This small molecule binds to this protein.
Small molecule (SMILES): CC(=O)N[C@@H]1[C@@H](O)[C@H](O)[C@@H](CO)O[C@H]1O

Sequence of chain 3.A:
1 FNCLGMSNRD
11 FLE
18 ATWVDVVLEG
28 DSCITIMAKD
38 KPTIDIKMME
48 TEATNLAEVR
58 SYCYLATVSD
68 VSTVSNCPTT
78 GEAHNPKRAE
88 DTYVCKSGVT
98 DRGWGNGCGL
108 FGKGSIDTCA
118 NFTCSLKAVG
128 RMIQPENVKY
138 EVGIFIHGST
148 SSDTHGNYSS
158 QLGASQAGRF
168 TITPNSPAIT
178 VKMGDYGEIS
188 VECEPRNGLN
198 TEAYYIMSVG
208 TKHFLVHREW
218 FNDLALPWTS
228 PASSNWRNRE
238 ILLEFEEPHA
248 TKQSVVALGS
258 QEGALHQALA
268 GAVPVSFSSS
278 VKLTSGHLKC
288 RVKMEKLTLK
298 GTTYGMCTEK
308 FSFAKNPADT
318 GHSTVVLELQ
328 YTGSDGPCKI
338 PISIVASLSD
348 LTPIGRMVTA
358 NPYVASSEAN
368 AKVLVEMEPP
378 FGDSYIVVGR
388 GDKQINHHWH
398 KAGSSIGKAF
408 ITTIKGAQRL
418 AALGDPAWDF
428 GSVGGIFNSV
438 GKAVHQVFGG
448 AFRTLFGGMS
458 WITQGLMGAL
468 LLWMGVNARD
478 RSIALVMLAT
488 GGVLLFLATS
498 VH

Binding-site contacts:
Ligand atom C4 contacts residue ASN118 of chain 3.A at 4.2 Å.
Ligand atom C6 contacts residue THR120 of chain 3.A at 3.4 Å.
Ligand atom O7 contacts residue TYR90 of chain 3.A at 3.8 Å.
Ligand atom C3 contacts residue ASN118 of chain 3.A at 3.8 Å.
Ligand atom C6 contacts residue PHE119 of chain 3.A at 4.2 Å (hydrophobic).
Ligand atom N2 contacts residue ASN118 of chain 3.A at 2.9 Å (h-bond).
Ligand atom C1 contacts residue ASN118 of chain 3.A at 1.4 Å.
Ligand atom C8 contacts residue ASN118 of chain 3.A at 3.6 Å.
Ligand atom C7 contacts residue TYR90 of chain 3.A at 4.2 Å (hydrophobic).
Ligand atom O5 contacts residue ASN118 of chain 3.A at 2.4 Å (h-bond).
Ligand atom C5 contacts residue ASN118 of chain 3.A at 3.6 Å.
Ligand atom O6 contacts residue THR89 of chain 3.A at 4.0 Å.
Ligand atom C1 contacts residue THR89 of chain 3.A at 4.2 Å.
Ligand atom N2 contacts residue TYR90 of chain 3.A at 4.2 Å.
Ligand atom O7 contacts residue ASN118 of chain 3.A at 4.3 Å.
Ligand atom O5 contacts residue THR89 of chain 3.A at 4.5 Å.
Ligand atom C2 contacts residue ASN118 of chain 3.A at 2.4 Å.
Ligand atom C8 contacts residue SER66 of chain 3.A at 3.3 Å.
Ligand atom C7 contacts residue ASP67 of chain 3.A at 3.3 Å.
Ligand atom C7 contacts residue ASN118 of chain 3.A at 3.4 Å.
Ligand atom C5 contacts residue THR89 of chain 3.A at 4.5 Å.
Ligand atom N2 contacts residue ASP67 of chain 3.A at 4.5 Å.
Ligand atom O5 contacts residue THR120 of chain 3.A at 3.2 Å (h-bond).
Ligand atom O5 contacts residue PHE119 of chain 3.A at 4.1 Å.
Ligand atom C5 contacts residue THR120 of chain 3.A at 4.0 Å.
Ligand atom C8 contacts residue ASP67 of chain 3.A at 3.3 Å.
Ligand atom O6 contacts residue THR120 of chain 3.A at 3.1 Å (h-bond).
Ligand atom O6 contacts residue PHE119 of chain 3.A at 3.0 Å (h-bond).
Ligand atom O7 contacts residue ASP67 of chain 3.A at 2.8 Å (salt-bridge).
Ligand atom C1 contacts residue THR120 of chain 3.A at 4.4 Å.